Binding-site contacts:
Ligand atom C5 contacts residue GLU291 of chain 1.C at 4.3 Å.
Ligand atom C1 contacts residue GLU291 of chain 1.C at 3.7 Å.
Ligand atom C2 contacts residue GLU291 of chain 1.C at 3.8 Å.
Ligand atom C8 contacts residue ASN303 of chain 1.C at 3.2 Å.
Ligand atom O7 contacts residue GLU291 of chain 1.C at 3.4 Å (salt-bridge).
Ligand atom N2 contacts residue ASN303 of chain 1.C at 2.9 Å (h-bond).
Ligand atom C2 contacts residue ASN303 of chain 1.C at 2.4 Å.
Ligand atom O7 contacts residue GLY301 of chain 1.C at 4.3 Å.
Ligand atom O5 contacts residue ASN303 of chain 1.C at 2.3 Å (h-bond).
Ligand atom O7 contacts residue ASN303 of chain 1.C at 4.2 Å.
Ligand atom C5 contacts residue ASN303 of chain 1.C at 3.6 Å.
Ligand atom O7 contacts residue LEU302 of chain 1.C at 4.3 Å.
Ligand atom C3 contacts residue ASN303 of chain 1.C at 3.8 Å.
Ligand atom C1 contacts residue ALA292 of chain 1.C at 4.5 Å (hydrophobic).
Ligand atom C1 contacts residue ASN303 of chain 1.C at 1.4 Å.
Ligand atom N2 contacts residue GLU291 of chain 1.C at 3.5 Å (salt-bridge).
Ligand atom C4 contacts residue GLU291 of chain 1.C at 4.4 Å.
Ligand atom C7 contacts residue GLU291 of chain 1.C at 4.2 Å.
Ligand atom C3 contacts residue GLU291 of chain 1.C at 3.6 Å.
Ligand atom C4 contacts residue ASN303 of chain 1.C at 4.2 Å.
Ligand atom C7 contacts residue ASN303 of chain 1.C at 3.3 Å.
Ligand atom C8 contacts residue GLU291 of chain 1.C at 3.8 Å.
Ligand atom O3 contacts residue GLU291 of chain 1.C at 4.5 Å.

Sequence of chain 1.C:
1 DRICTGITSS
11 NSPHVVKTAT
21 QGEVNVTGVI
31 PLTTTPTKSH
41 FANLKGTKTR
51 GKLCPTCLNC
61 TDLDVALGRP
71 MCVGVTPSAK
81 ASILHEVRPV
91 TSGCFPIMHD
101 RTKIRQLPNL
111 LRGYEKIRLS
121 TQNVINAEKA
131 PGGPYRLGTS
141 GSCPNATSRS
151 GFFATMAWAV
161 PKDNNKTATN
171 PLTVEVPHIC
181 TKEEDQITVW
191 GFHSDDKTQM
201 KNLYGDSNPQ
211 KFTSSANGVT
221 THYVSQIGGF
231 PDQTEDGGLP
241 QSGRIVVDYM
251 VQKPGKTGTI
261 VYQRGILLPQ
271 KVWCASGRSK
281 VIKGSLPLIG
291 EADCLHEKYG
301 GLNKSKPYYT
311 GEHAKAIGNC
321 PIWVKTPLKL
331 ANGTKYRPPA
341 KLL

A small-molecule ligand and the protein it binds are described below.
Small molecule (SMILES): CC(=O)N[C@H]1[C@H](O[C@H]2[C@H](O)[C@@H](NC(C)=O)CO[C@@H]2CO)O[C@H](CO)[C@@H](O)[C@@H]1O